Sequence of chain 1.A:
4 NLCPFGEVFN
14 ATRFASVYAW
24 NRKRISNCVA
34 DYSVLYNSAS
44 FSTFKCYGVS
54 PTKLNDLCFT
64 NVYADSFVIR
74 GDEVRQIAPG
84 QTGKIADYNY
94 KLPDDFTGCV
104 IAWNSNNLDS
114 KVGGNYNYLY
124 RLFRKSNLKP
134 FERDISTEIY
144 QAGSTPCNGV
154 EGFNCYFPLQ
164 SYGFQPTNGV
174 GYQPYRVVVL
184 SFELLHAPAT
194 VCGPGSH

The small molecule below binds the protein below.
Small molecule (SMILES): CC(=O)N[C@H]1[C@H](O[C@H]2[C@H](O)[C@@H](NC(C)=O)CO[C@@H]2CO[C@@H]2O[C@@H](C)[C@@H](O)[C@@H](O)[C@@H]2O)O[C@H](CO)[C@@H](O)[C@@H]1O

Binding-site contacts:
Ligand atom C5 contacts residue ASN13 of chain 1.A at 3.4 Å.
Ligand atom C1 contacts residue ASN13 of chain 1.A at 1.4 Å.
Ligand atom O3 contacts residue VAL37 of chain 1.A at 3.3 Å.
Ligand atom C2 contacts residue ASN13 of chain 1.A at 2.5 Å.
Ligand atom C6 contacts residue ASN13 of chain 1.A at 3.4 Å.
Ligand atom C8 contacts residue GLY9 of chain 1.A at 3.7 Å.
Ligand atom O5 contacts residue ASN13 of chain 1.A at 2.5 Å (h-bond).
Ligand atom C3 contacts residue ASN13 of chain 1.A at 3.8 Å.
Ligand atom O7 contacts residue VAL37 of chain 1.A at 3.1 Å.
Ligand atom C8 contacts residue PHE12 of chain 1.A at 4.0 Å (hydrophobic).
Ligand atom C8 contacts residue PHE8 of chain 1.A at 4.0 Å (hydrophobic).
Ligand atom C7 contacts residue VAL37 of chain 1.A at 4.0 Å (hydrophobic).
Ligand atom O7 contacts residue GLY9 of chain 1.A at 3.7 Å.
Ligand atom C7 contacts residue ASN13 of chain 1.A at 4.0 Å.
Ligand atom C7 contacts residue GLY9 of chain 1.A at 3.8 Å.
Ligand atom C8 contacts residue LEU38 of chain 1.A at 3.8 Å (hydrophobic).
Ligand atom N2 contacts residue ASN13 of chain 1.A at 3.1 Å (h-bond).
Ligand atom O7 contacts residue ASN13 of chain 1.A at 4.2 Å.
Ligand atom C4 contacts residue ASN13 of chain 1.A at 4.1 Å.
Ligand atom C8 contacts residue VAL37 of chain 1.A at 4.2 Å (hydrophobic).